Sequence of chain 1.A:
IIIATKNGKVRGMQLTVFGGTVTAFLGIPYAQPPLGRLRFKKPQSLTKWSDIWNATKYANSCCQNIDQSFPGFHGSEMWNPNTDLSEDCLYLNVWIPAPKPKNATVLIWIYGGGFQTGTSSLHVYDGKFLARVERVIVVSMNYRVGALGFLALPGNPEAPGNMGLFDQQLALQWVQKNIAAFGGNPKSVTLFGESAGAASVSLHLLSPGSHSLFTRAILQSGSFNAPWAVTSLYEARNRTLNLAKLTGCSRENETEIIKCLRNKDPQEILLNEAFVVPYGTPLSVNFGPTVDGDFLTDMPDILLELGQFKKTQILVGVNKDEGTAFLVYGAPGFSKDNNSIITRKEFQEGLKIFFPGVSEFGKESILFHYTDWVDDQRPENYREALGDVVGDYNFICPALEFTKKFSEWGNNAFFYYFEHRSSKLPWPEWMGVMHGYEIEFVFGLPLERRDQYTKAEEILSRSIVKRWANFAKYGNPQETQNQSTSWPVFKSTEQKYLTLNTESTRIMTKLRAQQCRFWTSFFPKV

Binding-site contacts:
Ligand atom C01 contacts residue GLY115 of chain 1.A at 3.5 Å.
Ligand atom N27 contacts residue PHE329 of chain 1.A at 4.2 Å.
Ligand atom N18 contacts residue PRO285 of chain 1.A at 4.2 Å.
Ligand atom C04 contacts residue TRP82 of chain 1.A at 4.2 Å (hydrophobic).
Ligand atom N03 contacts residue GLU197 of chain 1.A at 3.1 Å (salt-bridge).
Ligand atom C02 contacts residue TRP82 of chain 1.A at 3.9 Å (hydrophobic).
Ligand atom N14 contacts residue PRO285 of chain 1.A at 3.6 Å (h-bond).
Ligand atom C17 contacts residue GLY117 of chain 1.A at 3.4 Å.
Ligand atom C01 contacts residue TYR128 of chain 1.A at 4.2 Å (hydrophobic).
Ligand atom C25 contacts residue THR120 of chain 1.A at 3.5 Å.
Ligand atom C04 contacts residue GLY439 of chain 1.A at 3.7 Å.
Ligand atom C22 contacts residue ASP70 of chain 1.A at 4.1 Å.
Ligand atom C05 contacts residue TRP82 of chain 1.A at 4.3 Å (hydrophobic).
Ligand atom C11 contacts residue TYR332 of chain 1.A at 3.5 Å (hydrophobic).
Ligand atom C17 contacts residue GLY116 of chain 1.A at 4.3 Å.
Ligand atom C04 contacts residue HIS438 of chain 1.A at 3.2 Å.
Ligand atom C17 contacts residue PRO285 of chain 1.A at 4.2 Å (hydrophobic).
Ligand atom N26 contacts residue PHE329 of chain 1.A at 3.4 Å.
Ligand atom C12 contacts residue PRO285 of chain 1.A at 4.2 Å (hydrophobic).
Ligand atom C23 contacts residue ILE69 of chain 1.A at 4.0 Å (hydrophobic).
Ligand atom C05 contacts residue HIS438 of chain 1.A at 3.6 Å.
Ligand atom C07 contacts residue TRP82 of chain 1.A at 4.1 Å (hydrophobic).
Ligand atom N03 contacts residue HIS438 of chain 1.A at 3.9 Å.
Ligand atom C23 contacts residue ASP70 of chain 1.A at 4.1 Å.
Ligand atom O16 contacts residue GLY117 of chain 1.A at 4.0 Å.
Ligand atom N06 contacts residue TRP82 of chain 1.A at 4.1 Å.
Ligand atom N18 contacts residue LEU286 of chain 1.A at 4.1 Å.
Ligand atom O16 contacts residue GLY116 of chain 1.A at 3.7 Å.
Ligand atom C12 contacts residue TYR332 of chain 1.A at 3.9 Å (hydrophobic).
Ligand atom O19 contacts residue GLY117 of chain 1.A at 3.7 Å.
Ligand atom C01 contacts residue GLY116 of chain 1.A at 3.4 Å.
Ligand atom C01 contacts residue TRP82 of chain 1.A at 4.1 Å (hydrophobic).
Ligand atom N03 contacts residue TRP82 of chain 1.A at 4.0 Å.
Ligand atom O16 contacts residue THR120 of chain 1.A at 3.8 Å.
Ligand atom C04 contacts residue GLU197 of chain 1.A at 3.8 Å.
Ligand atom N18 contacts residue GLY117 of chain 1.A at 3.8 Å.
Ligand atom C24 contacts residue THR120 of chain 1.A at 3.6 Å.
Ligand atom C24 contacts residue ASN68 of chain 1.A at 4.3 Å.
Ligand atom C02 contacts residue GLU197 of chain 1.A at 4.1 Å.
Ligand atom O19 contacts residue LEU286 of chain 1.A at 3.8 Å.

This small molecule binds to this protein.
Small molecule (SMILES): Cc1nccn1Cc1cn(CC[C@@H](NC(=O)/C=N/O)c2ccccc2)nn1